Binding-site contacts:
Ligand atom C23 contacts residue ARG231 of chain 1.A at 3.7 Å.
Ligand atom C03 contacts residue SER167 of chain 1.A at 2.9 Å.
Ligand atom C16 contacts residue HEM1 of chain 1.C at 3.3 Å.
Ligand atom N01 contacts residue PHE163 of chain 1.A at 3.2 Å.
Ligand atom C02 contacts residue PHE163 of chain 1.A at 3.3 Å (hydrophobic).
Ligand atom C14 contacts residue CYS129 of chain 1.A at 3.5 Å (hydrophobic).
Ligand atom O17 contacts residue PHE226 of chain 1.A at 3.9 Å.
Ligand atom C10 contacts residue SER263 of chain 1.A at 3.5 Å.
Ligand atom C05 contacts residue HEM1 of chain 1.C at 3.1 Å.
Ligand atom S04 contacts residue SER167 of chain 1.A at 2.8 Å (h-bond).
Ligand atom C21 contacts residue LEU384 of chain 1.A at 3.6 Å (hydrophobic).
Ligand atom C10 contacts residue ALA264 of chain 1.A at 3.7 Å (hydrophobic).
Ligand atom N15 contacts residue HEM1 of chain 1.C at 2.7 Å (h-bond).
Ligand atom C12 contacts residue CYS129 of chain 1.A at 3.1 Å (hydrophobic).
Ligand atom C08 contacts residue ALA264 of chain 1.A at 3.5 Å (hydrophobic).
Ligand atom N15 contacts residue SER263 of chain 1.A at 3.7 Å.
Ligand atom C07 contacts residue HEM1 of chain 1.C at 3.1 Å.
Ligand atom C08 contacts residue PHE163 of chain 1.A at 3.7 Å (hydrophobic).
Ligand atom N06 contacts residue ALA264 of chain 1.A at 3.4 Å.
Ligand atom N06 contacts residue HEM1 of chain 1.C at 2.2 Å.
Ligand atom N26 contacts residue ARG231 of chain 1.A at 3.5 Å (salt-bridge).
Ligand atom C09 contacts residue PHE163 of chain 1.A at 3.4 Å (hydrophobic).
Ligand atom N15 contacts residue GLY262 of chain 1.A at 3.2 Å (h-bond).
Ligand atom N26 contacts residue PHE227 of chain 1.A at 3.6 Å.
Ligand atom C14 contacts residue GLY262 of chain 1.A at 3.5 Å.
Ligand atom C05 contacts residue ALA264 of chain 1.A at 3.3 Å (hydrophobic).
Ligand atom C03 contacts residue PHE163 of chain 1.A at 3.7 Å (hydrophobic).
Ligand atom C03 contacts residue TYR126 of chain 1.A at 3.7 Å (hydrophobic).
Ligand atom C24 contacts residue ILE354 of chain 1.A at 3.9 Å (hydrophobic).
Ligand atom C14 contacts residue TYR126 of chain 1.A at 3.6 Å (hydrophobic).
Ligand atom C07 contacts residue ALA264 of chain 1.A at 3.7 Å (hydrophobic).
Ligand atom C05 contacts residue PHE163 of chain 1.A at 3.5 Å (hydrophobic).
Ligand atom C10 contacts residue GLY262 of chain 1.A at 3.3 Å.
Ligand atom C13 contacts residue GLY262 of chain 1.A at 3.3 Å.
Ligand atom C14 contacts residue VAL125 of chain 1.A at 3.7 Å (hydrophobic).
Ligand atom S04 contacts residue HEM1 of chain 1.C at 3.2 Å (h-bond).
Ligand atom N01 contacts residue ALA264 of chain 1.A at 3.6 Å.
Ligand atom N18 contacts residue HEM1 of chain 1.C at 2.9 Å (h-bond).
Ligand atom N26 contacts residue ILE354 of chain 1.A at 3.9 Å.
Ligand atom C23 contacts residue ILE354 of chain 1.A at 3.5 Å (hydrophobic).

This small molecule binds to this protein.
Small molecule (SMILES): N#Cc1ccc(NC(=O)NCc2cnc3scc(C#CC4CC4)n23)cc1

Sequence of chain 1.A:
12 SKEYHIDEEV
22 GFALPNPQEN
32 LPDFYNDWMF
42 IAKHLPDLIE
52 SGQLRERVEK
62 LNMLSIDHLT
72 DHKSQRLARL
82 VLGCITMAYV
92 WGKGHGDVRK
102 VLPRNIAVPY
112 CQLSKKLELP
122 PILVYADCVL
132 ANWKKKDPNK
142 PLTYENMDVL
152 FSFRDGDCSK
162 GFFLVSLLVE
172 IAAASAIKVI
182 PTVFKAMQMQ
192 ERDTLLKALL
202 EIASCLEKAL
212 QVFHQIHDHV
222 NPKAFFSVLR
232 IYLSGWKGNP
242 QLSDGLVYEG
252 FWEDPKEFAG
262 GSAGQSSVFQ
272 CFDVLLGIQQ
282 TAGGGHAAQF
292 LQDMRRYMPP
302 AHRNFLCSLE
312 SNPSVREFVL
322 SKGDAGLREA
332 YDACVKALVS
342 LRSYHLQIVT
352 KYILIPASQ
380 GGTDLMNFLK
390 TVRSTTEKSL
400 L